This small molecule binds to this protein.
Small molecule (SMILES): Nc1nc2c(ncn2[C@@H]2O[C@H](CO[P](=O)(O)O[P](=O)(O)NP(=O)(O)O)[C@@H](O)[C@H]2O)c(=O)[nH]1

Binding-site contacts:
Ligand atom N2 contacts residue ASP119 of chain 2.A at 2.9 Å (salt-bridge).
Ligand atom PB contacts residue LYS16 of chain 2.A at 3.5 Å.
Ligand atom N7 contacts residue ASN116 of chain 2.A at 3.1 Å (h-bond).
Ligand atom O2B contacts residue SER17 of chain 2.A at 2.9 Å (h-bond).
Ligand atom O2G contacts residue THR35 of chain 2.A at 3.0 Å (h-bond).
Ligand atom C5' contacts residue GLY13 of chain 2.A at 3.5 Å.
Ligand atom O1A contacts residue ALA18 of chain 2.A at 2.8 Å (h-bond).
Ligand atom O2B contacts residue MG1 of chain 2.C at 2.0 Å.
Ligand atom O6 contacts residue ASP119 of chain 2.A at 3.4 Å (salt-bridge).
Ligand atom N3B contacts residue GLY13 of chain 2.A at 3.1 Å (h-bond).
Ligand atom N3B contacts residue MG1 of chain 2.C at 3.4 Å.
Ligand atom O3G contacts residue GLY60 of chain 2.A at 2.9 Å (h-bond).
Ligand atom O1B contacts residue GLY15 of chain 2.A at 3.1 Å (h-bond).
Ligand atom O1A contacts residue GLY15 of chain 2.A at 3.2 Å.
Ligand atom O3G contacts residue GLY12 of chain 2.A at 3.4 Å.
Ligand atom O6 contacts residue ALA146 of chain 2.A at 2.8 Å (h-bond).
Ligand atom O2G contacts residue MG1 of chain 2.C at 2.0 Å.
Ligand atom N7 contacts residue ALA18 of chain 2.A at 3.5 Å.
Ligand atom PB contacts residue MG1 of chain 2.C at 3.2 Å.
Ligand atom O6 contacts residue ASN116 of chain 2.A at 3.4 Å (h-bond).
Ligand atom O2' contacts residue PHE28 of chain 2.A at 3.3 Å.
Ligand atom O1B contacts residue GLY13 of chain 2.A at 3.4 Å (h-bond).
Ligand atom C8 contacts residue ALA18 of chain 2.A at 3.4 Å (hydrophobic).
Ligand atom O6 contacts residue SER145 of chain 2.A at 3.5 Å.
Ligand atom O2B contacts residue LYS16 of chain 2.A at 3.4 Å (salt-bridge).
Ligand atom PG contacts residue MG1 of chain 2.C at 3.2 Å.
Ligand atom N1 contacts residue ASP119 of chain 2.A at 2.9 Å (salt-bridge).
Ligand atom O1A contacts residue SER17 of chain 2.A at 3.5 Å (h-bond).
Ligand atom O6 contacts residue LYS117 of chain 2.A at 3.4 Å.
Ligand atom O1B contacts residue VAL14 of chain 2.A at 3.3 Å (h-bond).
Ligand atom O2' contacts residue ASP30 of chain 2.A at 3.2 Å.
Ligand atom O3G contacts residue LYS16 of chain 2.A at 2.7 Å (salt-bridge).
Ligand atom O6 contacts residue LYS147 of chain 2.A at 3.5 Å (salt-bridge).
Ligand atom O4' contacts residue LYS117 of chain 2.A at 3.1 Å (salt-bridge).
Ligand atom C4 contacts residue PHE28 of chain 2.A at 3.5 Å (hydrophobic).
Ligand atom N2 contacts residue LEU120 of chain 2.A at 3.4 Å.
Ligand atom C6 contacts residue LYS117 of chain 2.A at 3.5 Å.
Ligand atom O1B contacts residue LYS16 of chain 2.A at 2.8 Å (salt-bridge).
Ligand atom O3A contacts residue GLY15 of chain 2.A at 3.1 Å (h-bond).
Ligand atom O2' contacts residue GLU31 of chain 2.A at 3.5 Å (salt-bridge).

Sequence of chain 2.A:
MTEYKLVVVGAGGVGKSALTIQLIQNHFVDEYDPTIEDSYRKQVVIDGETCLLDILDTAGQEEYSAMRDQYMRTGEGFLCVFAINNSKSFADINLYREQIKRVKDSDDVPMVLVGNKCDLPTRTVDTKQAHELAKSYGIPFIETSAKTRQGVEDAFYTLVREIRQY